Sequence of chain 1.D:
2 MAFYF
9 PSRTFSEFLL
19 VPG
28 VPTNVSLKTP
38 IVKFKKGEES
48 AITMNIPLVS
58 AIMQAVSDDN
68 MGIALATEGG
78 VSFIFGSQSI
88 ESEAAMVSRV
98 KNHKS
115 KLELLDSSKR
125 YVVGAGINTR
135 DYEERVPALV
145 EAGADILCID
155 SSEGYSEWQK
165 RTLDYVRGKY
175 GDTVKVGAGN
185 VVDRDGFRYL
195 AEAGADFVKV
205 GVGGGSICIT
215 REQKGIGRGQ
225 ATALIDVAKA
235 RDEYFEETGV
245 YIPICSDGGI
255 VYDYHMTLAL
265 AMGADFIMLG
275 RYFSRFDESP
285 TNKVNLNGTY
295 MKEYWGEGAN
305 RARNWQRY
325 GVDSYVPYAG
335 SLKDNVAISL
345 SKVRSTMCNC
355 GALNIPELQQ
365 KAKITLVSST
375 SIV

A small-molecule ligand and the protein it binds are described below.
Small molecule (SMILES): O=c1[nH]cnc2c1ncn2[C@@H]1O[C@H](COP(=O)(O)O)[C@@H](O)[C@H]1O

Binding-site contacts:
Ligand atom O3P contacts residue LEU273 of chain 1.D at 3.4 Å.
Ligand atom O3' contacts residue MET272 of chain 1.D at 3.1 Å.
Ligand atom N7 contacts residue GLU301 of chain 1.D at 3.1 Å (salt-bridge).
Ligand atom C3' contacts residue ASP251 of chain 1.D at 3.4 Å.
Ligand atom O3P contacts residue GLY252 of chain 1.D at 3.5 Å.
Ligand atom P contacts residue GLY274 of chain 1.D at 3.6 Å.
Ligand atom O6 contacts residue GLY302 of chain 1.D at 2.6 Å (h-bond).
Ligand atom O6 contacts residue GLY300 of chain 1.D at 3.3 Å.
Ligand atom C6 contacts residue GLY302 of chain 1.D at 3.6 Å.
Ligand atom O3' contacts residue ASP251 of chain 1.D at 2.4 Å (salt-bridge).
Ligand atom N9 contacts residue ILE213 of chain 1.D at 3.7 Å.
Ligand atom O2' contacts residue ASP251 of chain 1.D at 2.6 Å (salt-bridge).
Ligand atom N1 contacts residue ARG215 of chain 1.D at 3.5 Å (salt-bridge).
Ligand atom O1P contacts residue GLY252 of chain 1.D at 3.4 Å.
Ligand atom C4 contacts residue ILE213 of chain 1.D at 3.4 Å (hydrophobic).
Ligand atom O4' contacts residue GLN217 of chain 1.D at 3.2 Å (h-bond).
Ligand atom C2 contacts residue GLN217 of chain 1.D at 3.7 Å.
Ligand atom N7 contacts residue MET60 of chain 1.D at 3.6 Å.
Ligand atom O6 contacts residue THR214 of chain 1.D at 3.2 Å (h-bond).
Ligand atom C5 contacts residue ILE213 of chain 1.D at 3.7 Å (hydrophobic).
Ligand atom O3' contacts residue ALA58 of chain 1.D at 3.5 Å.
Ligand atom C8 contacts residue MET60 of chain 1.D at 3.5 Å (hydrophobic).
Ligand atom N7 contacts residue GLY300 of chain 1.D at 3.7 Å.
Ligand atom O6 contacts residue GLU301 of chain 1.D at 3.1 Å (salt-bridge).
Ligand atom O1P contacts residue GLY253 of chain 1.D at 2.5 Å (h-bond).
Ligand atom N9 contacts residue GLN217 of chain 1.D at 3.4 Å (h-bond).
Ligand atom C4' contacts residue ASP251 of chain 1.D at 3.5 Å.
Ligand atom O2P contacts residue ARG275 of chain 1.D at 2.6 Å (salt-bridge).
Ligand atom N3 contacts residue GLN217 of chain 1.D at 3.6 Å.
Ligand atom C8 contacts residue GLN217 of chain 1.D at 3.6 Å.
Ligand atom C6 contacts residue THR214 of chain 1.D at 3.2 Å.
Ligand atom C2 contacts residue THR214 of chain 1.D at 3.2 Å.
Ligand atom O3P contacts residue ARG275 of chain 1.D at 3.5 Å (salt-bridge).
Ligand atom N1 contacts residue GLN217 of chain 1.D at 3.7 Å.
Ligand atom C4 contacts residue GLN217 of chain 1.D at 3.5 Å.
Ligand atom N1 contacts residue THR214 of chain 1.D at 2.5 Å (h-bond).
Ligand atom O5' contacts residue GLN217 of chain 1.D at 3.2 Å (h-bond).
Ligand atom C5 contacts residue GLN217 of chain 1.D at 3.6 Å.
Ligand atom O3P contacts residue GLY274 of chain 1.D at 2.5 Å (h-bond).
Ligand atom N3 contacts residue ILE213 of chain 1.D at 3.5 Å.